Sequence of chain 1.A:
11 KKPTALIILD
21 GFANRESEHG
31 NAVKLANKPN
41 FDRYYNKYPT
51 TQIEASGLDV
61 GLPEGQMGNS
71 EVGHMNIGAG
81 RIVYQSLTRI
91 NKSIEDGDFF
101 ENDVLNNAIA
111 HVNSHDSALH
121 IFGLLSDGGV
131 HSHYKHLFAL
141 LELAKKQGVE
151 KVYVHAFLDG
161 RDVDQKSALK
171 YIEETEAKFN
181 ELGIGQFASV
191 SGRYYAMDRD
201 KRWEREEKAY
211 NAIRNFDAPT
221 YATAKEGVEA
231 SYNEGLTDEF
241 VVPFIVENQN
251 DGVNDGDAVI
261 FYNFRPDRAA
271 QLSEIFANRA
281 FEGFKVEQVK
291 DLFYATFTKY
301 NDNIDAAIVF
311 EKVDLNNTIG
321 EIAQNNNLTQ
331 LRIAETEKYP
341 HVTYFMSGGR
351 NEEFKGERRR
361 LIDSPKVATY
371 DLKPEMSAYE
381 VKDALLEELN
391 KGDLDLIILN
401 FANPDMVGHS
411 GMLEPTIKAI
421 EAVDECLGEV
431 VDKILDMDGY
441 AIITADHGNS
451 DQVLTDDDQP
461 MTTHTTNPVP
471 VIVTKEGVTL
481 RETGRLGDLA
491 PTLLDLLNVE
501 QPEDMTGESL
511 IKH

Binding-site contacts:
Ligand atom O1 contacts residue ARG193 of chain 1.A at 3.4 Å (salt-bridge).
Ligand atom C3 contacts residue ASP162 of chain 1.A at 3.2 Å.
Ligand atom O3 contacts residue ASP162 of chain 1.A at 2.2 Å (salt-bridge).
Ligand atom O3 contacts residue VAL130 of chain 1.A at 3.9 Å.
Ligand atom C2 contacts residue ASP162 of chain 1.A at 4.3 Å.
Ligand atom O3P contacts residue ARG161 of chain 1.A at 4.2 Å.
Ligand atom C2 contacts residue VAL130 of chain 1.A at 4.2 Å (hydrophobic).
Ligand atom O2 contacts residue ARG265 of chain 1.A at 1.9 Å (salt-bridge).
Ligand atom C1 contacts residue ARG199 of chain 1.A at 4.0 Å.
Ligand atom O3 contacts residue HIS131 of chain 1.A at 3.1 Å (h-bond).
Ligand atom O4P contacts residue ARG268 of chain 1.A at 2.2 Å (salt-bridge).
Ligand atom C1 contacts residue ARG193 of chain 1.A at 4.1 Å.
Ligand atom C3 contacts residue ARG193 of chain 1.A at 3.0 Å.
Ligand atom C1 contacts residue HIS131 of chain 1.A at 2.9 Å.
Ligand atom O3 contacts residue ARG161 of chain 1.A at 4.2 Å.
Ligand atom C2 contacts residue HIS131 of chain 1.A at 3.1 Å.
Ligand atom O1P contacts residue ARG265 of chain 1.A at 3.9 Å.
Ligand atom O1 contacts residue ARG268 of chain 1.A at 2.1 Å.
Ligand atom O1 contacts residue ARG265 of chain 1.A at 4.0 Å.
Ligand atom C2 contacts residue ARG268 of chain 1.A at 4.2 Å.
Ligand atom C1 contacts residue ARG268 of chain 1.A at 3.1 Å.
Ligand atom O4P contacts residue ARG161 of chain 1.A at 3.3 Å (salt-bridge).
Ligand atom O3P contacts residue ARG268 of chain 1.A at 4.1 Å.
Ligand atom O2 contacts residue HIS131 of chain 1.A at 3.3 Å (h-bond).
Ligand atom C3 contacts residue ARG161 of chain 1.A at 3.7 Å.
Ligand atom O2 contacts residue ASP267 of chain 1.A at 3.4 Å (salt-bridge).
Ligand atom P contacts residue ARG161 of chain 1.A at 3.4 Å.
Ligand atom O3 contacts residue ARG193 of chain 1.A at 2.9 Å (salt-bridge).
Ligand atom O4P contacts residue ARG199 of chain 1.A at 4.0 Å.
Ligand atom O1 contacts residue HIS131 of chain 1.A at 3.0 Å (h-bond).
Ligand atom O2 contacts residue ARG199 of chain 1.A at 3.4 Å (salt-bridge).
Ligand atom C1 contacts residue ARG265 of chain 1.A at 3.1 Å.
Ligand atom O2P contacts residue ARG161 of chain 1.A at 2.8 Å (salt-bridge).
Ligand atom O1 contacts residue ARG199 of chain 1.A at 4.3 Å.
Ligand atom C2 contacts residue ARG193 of chain 1.A at 4.1 Å.
Ligand atom O3P contacts residue ARG199 of chain 1.A at 3.3 Å (salt-bridge).
Ligand atom C2 contacts residue ARG265 of chain 1.A at 3.7 Å.
Ligand atom P contacts residue ARG268 of chain 1.A at 3.6 Å.
Ligand atom O2 contacts residue ARG268 of chain 1.A at 3.7 Å.
Ligand atom C3 contacts residue HIS131 of chain 1.A at 3.5 Å.

A protein and the small-molecule ligand that binds it are described below.
Small molecule (SMILES): O=C(O)[C@@H](CO)OP(=O)(O)O